Binding-site contacts:
Ligand atom O4 contacts residue ASP66 of chain 3.I at 2.7 Å (salt-bridge).
Ligand atom O4 contacts residue GLN65 of chain 3.I at 3.6 Å.
Ligand atom C7 contacts residue ASN67 of chain 3.C at 3.7 Å.
Ligand atom O6 contacts residue TYR60 of chain 3.I at 4.2 Å.
Ligand atom O7 contacts residue ASN67 of chain 3.C at 4.1 Å.
Ligand atom C6 contacts residue GLN65 of chain 3.I at 3.5 Å.
Ligand atom O3 contacts residue GLN65 of chain 3.I at 3.6 Å.
Ligand atom C2 contacts residue ASN67 of chain 3.C at 2.4 Å.
Ligand atom C2 contacts residue GLN65 of chain 3.I at 4.4 Å.
Ligand atom O6 contacts residue GLN65 of chain 3.I at 2.5 Å (h-bond).
Ligand atom C3 contacts residue ASN67 of chain 3.C at 3.8 Å.
Ligand atom C4 contacts residue GLN65 of chain 3.I at 3.3 Å.
Ligand atom N2 contacts residue ASN67 of chain 3.C at 2.9 Å (h-bond).
Ligand atom O5 contacts residue GLN65 of chain 3.I at 3.7 Å.
Ligand atom O5 contacts residue ASN67 of chain 3.C at 2.4 Å (h-bond).
Ligand atom C5 contacts residue ASN67 of chain 3.C at 3.7 Å.
Ligand atom O6 contacts residue ASN67 of chain 3.C at 4.0 Å.
Ligand atom C3 contacts residue GLN65 of chain 3.I at 4.0 Å.
Ligand atom C8 contacts residue PHE90 of chain 3.C at 3.7 Å (hydrophobic).
Ligand atom C1 contacts residue ASN67 of chain 3.C at 1.4 Å.
Ligand atom C7 contacts residue PHE90 of chain 3.C at 4.4 Å (hydrophobic).
Ligand atom C4 contacts residue ASN67 of chain 3.C at 4.2 Å.
Ligand atom C5 contacts residue GLN65 of chain 3.I at 3.7 Å.
Ligand atom C4 contacts residue ASP66 of chain 3.I at 4.0 Å.

This protein binds this small molecule.
Small molecule (SMILES): CC(=O)N[C@@H]1[C@@H](O)[C@H](O)[C@@H](CO)O[C@H]1O

Sequence of chain 3.I:
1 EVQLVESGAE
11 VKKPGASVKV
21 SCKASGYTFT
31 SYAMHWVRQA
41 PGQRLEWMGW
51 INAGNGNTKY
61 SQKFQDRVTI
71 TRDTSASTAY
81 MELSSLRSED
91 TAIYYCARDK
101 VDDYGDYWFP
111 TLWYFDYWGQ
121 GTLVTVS

Sequence of chain 3.C:
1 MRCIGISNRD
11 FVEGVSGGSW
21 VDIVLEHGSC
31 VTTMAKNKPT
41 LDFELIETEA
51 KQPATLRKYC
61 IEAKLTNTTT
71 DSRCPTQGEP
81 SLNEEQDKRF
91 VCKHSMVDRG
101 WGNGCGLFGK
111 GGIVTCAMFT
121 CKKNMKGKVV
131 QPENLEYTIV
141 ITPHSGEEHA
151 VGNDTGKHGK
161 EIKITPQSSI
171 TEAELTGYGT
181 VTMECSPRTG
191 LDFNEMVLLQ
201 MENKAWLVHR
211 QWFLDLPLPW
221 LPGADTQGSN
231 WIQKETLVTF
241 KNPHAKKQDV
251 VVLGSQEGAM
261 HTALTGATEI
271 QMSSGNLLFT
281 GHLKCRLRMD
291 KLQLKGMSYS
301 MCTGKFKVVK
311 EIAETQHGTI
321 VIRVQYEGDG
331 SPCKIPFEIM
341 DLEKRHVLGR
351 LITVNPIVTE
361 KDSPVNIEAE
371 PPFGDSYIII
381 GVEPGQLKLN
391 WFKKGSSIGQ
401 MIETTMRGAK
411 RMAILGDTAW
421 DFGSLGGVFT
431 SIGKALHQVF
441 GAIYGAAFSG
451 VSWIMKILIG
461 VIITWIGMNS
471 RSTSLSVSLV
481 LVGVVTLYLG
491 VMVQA